Sequence of chain 1.B:
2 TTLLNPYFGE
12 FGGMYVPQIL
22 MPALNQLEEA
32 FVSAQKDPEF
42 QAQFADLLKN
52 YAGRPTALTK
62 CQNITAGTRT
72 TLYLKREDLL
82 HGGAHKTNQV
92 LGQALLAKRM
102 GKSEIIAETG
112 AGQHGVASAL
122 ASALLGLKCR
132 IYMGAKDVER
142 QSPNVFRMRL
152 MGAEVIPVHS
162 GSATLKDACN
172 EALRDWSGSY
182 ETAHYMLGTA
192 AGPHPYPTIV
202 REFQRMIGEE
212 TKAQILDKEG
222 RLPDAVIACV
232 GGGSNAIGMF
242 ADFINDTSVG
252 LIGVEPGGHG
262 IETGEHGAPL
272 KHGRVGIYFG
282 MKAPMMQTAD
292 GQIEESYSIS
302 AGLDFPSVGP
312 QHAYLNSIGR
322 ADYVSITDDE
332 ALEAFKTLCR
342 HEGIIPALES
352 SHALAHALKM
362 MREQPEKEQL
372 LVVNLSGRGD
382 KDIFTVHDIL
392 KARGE

Binding-site contacts:
Ligand atom C contacts residue ALA112 of chain 1.B at 3.4 Å (hydrophobic).
Ligand atom O3 contacts residue ALA112 of chain 1.B at 3.6 Å.
Ligand atom N contacts residue ALA112 of chain 1.B at 3.6 Å.
Ligand atom OP1 contacts residue SER235 of chain 1.B at 3.2 Å (h-bond).
Ligand atom P contacts residue SER235 of chain 1.B at 3.4 Å.
Ligand atom CB contacts residue GLY303 of chain 1.B at 3.4 Å.
Ligand atom C6 contacts residue CYS230 of chain 1.B at 3.6 Å (hydrophobic).
Ligand atom C6 contacts residue SER377 of chain 1.B at 3.4 Å.
Ligand atom C6 contacts residue GLU350 of chain 1.B at 3.6 Å.
Ligand atom C4A contacts residue GLY303 of chain 1.B at 3.5 Å.
Ligand atom OP2 contacts residue GLY234 of chain 1.B at 2.8 Å (h-bond).
Ligand atom OXT contacts residue THR110 of chain 1.B at 2.6 Å (h-bond).
Ligand atom CA contacts residue ALA112 of chain 1.B at 3.4 Å (hydrophobic).
Ligand atom OP3 contacts residue LYS87 of chain 1.B at 3.1 Å (salt-bridge).
Ligand atom OP3 contacts residue SER235 of chain 1.B at 2.6 Å (h-bond).
Ligand atom C contacts residue THR110 of chain 1.B at 3.3 Å.
Ligand atom OP2 contacts residue SER235 of chain 1.B at 3.5 Å (h-bond).
Ligand atom OP3 contacts residue GLY234 of chain 1.B at 3.5 Å (h-bond).
Ligand atom N contacts residue LYS87 of chain 1.B at 3.4 Å.
Ligand atom O contacts residue GLY113 of chain 1.B at 3.3 Å (h-bond).
Ligand atom OP2 contacts residue GLY233 of chain 1.B at 3.4 Å (h-bond).
Ligand atom O contacts residue GLN114 of chain 1.B at 2.7 Å (h-bond).
Ligand atom N1 contacts residue GLU350 of chain 1.B at 3.5 Å.
Ligand atom O contacts residue HIS115 of chain 1.B at 2.8 Å (h-bond).
Ligand atom OP4 contacts residue LYS87 of chain 1.B at 3.4 Å (salt-bridge).
Ligand atom OXT contacts residue HIS115 of chain 1.B at 3.3 Å.
Ligand atom O contacts residue THR110 of chain 1.B at 3.4 Å (h-bond).
Ligand atom C5A contacts residue GLY303 of chain 1.B at 3.6 Å.
Ligand atom OP1 contacts residue ASN236 of chain 1.B at 2.8 Å (h-bond).
Ligand atom OXT contacts residue GLY111 of chain 1.B at 2.9 Å (h-bond).
Ligand atom CB contacts residue ALA112 of chain 1.B at 3.4 Å (hydrophobic).
Ligand atom OP2 contacts residue GLY232 of chain 1.B at 2.9 Å (h-bond).
Ligand atom C4A contacts residue LYS87 of chain 1.B at 3.5 Å.
Ligand atom CB contacts residue GLY111 of chain 1.B at 3.4 Å.
Ligand atom OP3 contacts residue THR190 of chain 1.B at 2.6 Å (h-bond).
Ligand atom N1 contacts residue SER377 of chain 1.B at 2.6 Å (h-bond).
Ligand atom C contacts residue GLY111 of chain 1.B at 3.5 Å.
Ligand atom OP1 contacts residue HIS86 of chain 1.B at 3.1 Å (h-bond).
Ligand atom O3 contacts residue GLN114 of chain 1.B at 3.5 Å.
Ligand atom C contacts residue HIS115 of chain 1.B at 3.6 Å.

This small molecule binds to this protein.
Small molecule (SMILES): C=C(/N=C/c1c(COP(=O)(O)O)cnc(C)c1O)C(=O)O